Sequence of chain 17.F:
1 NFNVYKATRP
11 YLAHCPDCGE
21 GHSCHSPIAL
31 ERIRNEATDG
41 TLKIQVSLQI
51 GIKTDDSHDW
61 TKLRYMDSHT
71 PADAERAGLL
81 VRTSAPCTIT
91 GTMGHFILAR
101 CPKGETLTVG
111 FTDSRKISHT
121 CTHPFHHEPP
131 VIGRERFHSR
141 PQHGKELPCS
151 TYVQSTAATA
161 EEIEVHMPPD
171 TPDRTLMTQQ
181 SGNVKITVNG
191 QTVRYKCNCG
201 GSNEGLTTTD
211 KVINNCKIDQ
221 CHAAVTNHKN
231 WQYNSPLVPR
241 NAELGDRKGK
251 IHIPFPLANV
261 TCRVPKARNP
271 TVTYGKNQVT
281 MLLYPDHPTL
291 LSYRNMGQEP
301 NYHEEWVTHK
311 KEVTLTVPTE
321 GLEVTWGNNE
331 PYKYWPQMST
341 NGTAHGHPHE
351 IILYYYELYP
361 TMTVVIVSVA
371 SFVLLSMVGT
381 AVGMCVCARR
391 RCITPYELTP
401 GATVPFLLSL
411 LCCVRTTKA

This protein binds this small molecule.
Small molecule (SMILES): CC(=O)N[C@@H]1[C@@H](O)[C@H](O)[C@@H](CO)O[C@H]1O

Sequence of chain 17.E:
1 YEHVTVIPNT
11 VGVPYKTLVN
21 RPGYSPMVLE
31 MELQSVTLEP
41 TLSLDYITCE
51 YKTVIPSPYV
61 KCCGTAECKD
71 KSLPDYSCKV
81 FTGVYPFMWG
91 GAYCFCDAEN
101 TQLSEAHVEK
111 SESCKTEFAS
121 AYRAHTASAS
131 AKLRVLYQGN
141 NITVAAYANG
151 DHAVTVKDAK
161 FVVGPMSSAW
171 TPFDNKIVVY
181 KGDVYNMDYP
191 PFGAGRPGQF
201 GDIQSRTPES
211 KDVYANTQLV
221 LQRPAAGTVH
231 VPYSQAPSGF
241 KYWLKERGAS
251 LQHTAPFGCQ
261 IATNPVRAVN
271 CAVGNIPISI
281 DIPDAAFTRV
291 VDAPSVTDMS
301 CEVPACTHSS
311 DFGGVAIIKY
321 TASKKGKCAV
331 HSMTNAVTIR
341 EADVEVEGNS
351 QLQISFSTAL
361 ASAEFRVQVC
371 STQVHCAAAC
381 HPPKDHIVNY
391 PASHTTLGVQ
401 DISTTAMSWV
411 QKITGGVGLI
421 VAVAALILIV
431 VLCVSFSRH

Binding-site contacts:
Ligand atom C3 contacts residue ASN259 of chain 17.F at 3.8 Å.
Ligand atom C8 contacts residue ASN259 of chain 17.F at 4.4 Å.
Ligand atom O7 contacts residue LYS181 of chain 17.E at 3.9 Å.
Ligand atom C5 contacts residue ASN259 of chain 17.F at 3.7 Å.
Ligand atom O7 contacts residue ASN259 of chain 17.F at 2.9 Å (h-bond).
Ligand atom C4 contacts residue ASN259 of chain 17.F at 4.2 Å.
Ligand atom O5 contacts residue THR116 of chain 17.E at 4.0 Å.
Ligand atom C1 contacts residue ASN259 of chain 17.F at 1.4 Å.
Ligand atom N2 contacts residue ASN259 of chain 17.F at 2.9 Å (h-bond).
Ligand atom C8 contacts residue LYS181 of chain 17.E at 4.1 Å.
Ligand atom C7 contacts residue ASN259 of chain 17.F at 3.1 Å.
Ligand atom C2 contacts residue ASN259 of chain 17.F at 2.4 Å.
Ligand atom O6 contacts residue LYS115 of chain 17.E at 4.4 Å.
Ligand atom O5 contacts residue ASN259 of chain 17.F at 2.4 Å (h-bond).
Ligand atom O6 contacts residue THR116 of chain 17.E at 3.5 Å.